Sequence of chain 1.F:
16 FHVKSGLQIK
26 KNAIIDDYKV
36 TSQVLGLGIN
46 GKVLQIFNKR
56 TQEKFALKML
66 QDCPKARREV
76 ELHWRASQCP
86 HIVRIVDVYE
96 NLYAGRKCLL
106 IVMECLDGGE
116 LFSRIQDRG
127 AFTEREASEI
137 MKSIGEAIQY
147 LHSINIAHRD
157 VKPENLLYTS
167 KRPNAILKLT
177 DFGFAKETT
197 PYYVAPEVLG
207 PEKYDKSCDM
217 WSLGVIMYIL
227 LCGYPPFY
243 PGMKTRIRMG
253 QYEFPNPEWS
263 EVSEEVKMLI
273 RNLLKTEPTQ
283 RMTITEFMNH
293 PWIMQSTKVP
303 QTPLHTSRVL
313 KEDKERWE

This small molecule binds to this protein.
Small molecule (SMILES): O=C1NCCc2[nH]c(-c3ccnc(-c4cnc5ccccc5c4)c3)cc21

Binding-site contacts:
Ligand atom C17 contacts residue LEU111 of chain 1.F at 3.5 Å (hydrophobic).
Ligand atom N15 contacts residue LEU111 of chain 1.F at 3.0 Å (h-bond).
Ligand atom O26 contacts residue LYS63 of chain 1.F at 3.2 Å (salt-bridge).
Ligand atom C10 contacts residue ALA61 of chain 1.F at 3.4 Å (hydrophobic).
Ligand atom N16 contacts residue ASP112 of chain 1.F at 3.6 Å.
Ligand atom C14 contacts residue LEU111 of chain 1.F at 3.9 Å (hydrophobic).
Ligand atom C21 contacts residue LEU40 of chain 1.F at 3.6 Å (hydrophobic).
Ligand atom C20 contacts residue LEU111 of chain 1.F at 3.5 Å (hydrophobic).
Ligand atom N16 contacts residue LEU40 of chain 1.F at 3.4 Å.
Ligand atom C8 contacts residue ASP177 of chain 1.F at 3.5 Å.
Ligand atom C17 contacts residue LEU40 of chain 1.F at 3.4 Å (hydrophobic).
Ligand atom N1 contacts residue LEU163 of chain 1.F at 3.8 Å.
Ligand atom C18 contacts residue LEU111 of chain 1.F at 3.3 Å (hydrophobic).
Ligand atom C3 contacts residue MET108 of chain 1.F at 3.7 Å (hydrophobic).
Ligand atom C12 contacts residue LEU163 of chain 1.F at 3.8 Å (hydrophobic).
Ligand atom C9 contacts residue ASN161 of chain 1.F at 3.9 Å.
Ligand atom N16 contacts residue LEU111 of chain 1.F at 3.7 Å.
Ligand atom N15 contacts residue GLU109 of chain 1.F at 3.9 Å.
Ligand atom C19 contacts residue LEU40 of chain 1.F at 3.8 Å (hydrophobic).
Ligand atom N7 contacts residue ASP177 of chain 1.F at 3.2 Å (salt-bridge).
Ligand atom C19 contacts residue LEU111 of chain 1.F at 3.3 Å (hydrophobic).
Ligand atom C10 contacts residue GLU109 of chain 1.F at 3.3 Å.
Ligand atom C8 contacts residue GLY43 of chain 1.F at 3.2 Å.
Ligand atom N7 contacts residue LYS63 of chain 1.F at 3.7 Å.
Ligand atom C21 contacts residue LEU111 of chain 1.F at 3.6 Å (hydrophobic).
Ligand atom C4 contacts residue VAL48 of chain 1.F at 3.6 Å (hydrophobic).
Ligand atom C4 contacts residue THR176 of chain 1.F at 3.9 Å.
Ligand atom N15 contacts residue ALA61 of chain 1.F at 3.7 Å.
Ligand atom C21 contacts residue ASP112 of chain 1.F at 3.6 Å.
Ligand atom C13 contacts residue LEU163 of chain 1.F at 3.5 Å (hydrophobic).
Ligand atom C8 contacts residue LEU42 of chain 1.F at 3.3 Å (hydrophobic).
Ligand atom C6 contacts residue ASP177 of chain 1.F at 3.8 Å.
Ligand atom O26 contacts residue ASP177 of chain 1.F at 3.2 Å (salt-bridge).
Ligand atom C22 contacts residue ASP112 of chain 1.F at 3.8 Å.
Ligand atom C6 contacts residue LYS63 of chain 1.F at 3.6 Å.
Ligand atom N16 contacts residue CYS110 of chain 1.F at 3.7 Å.
Ligand atom N7 contacts residue GLY43 of chain 1.F at 3.3 Å.
Ligand atom C3 contacts residue VAL48 of chain 1.F at 3.6 Å (hydrophobic).
Ligand atom C17 contacts residue CYS110 of chain 1.F at 3.6 Å (hydrophobic).
Ligand atom C10 contacts residue LEU111 of chain 1.F at 3.6 Å (hydrophobic).